Binding-site contacts:
Ligand atom CZ contacts residue GLY174 of chain 1.C at 3.5 Å.
Ligand atom OD1 contacts residue HIS175 of chain 1.C at 3.3 Å.
Ligand atom O contacts residue MET362 of chain 1.C at 3.4 Å.
Ligand atom CD1 contacts residue THR172 of chain 1.C at 3.7 Å.
Ligand atom CG contacts residue HIS175 of chain 1.C at 3.4 Å.
Ligand atom CD1 contacts residue MET364 of chain 1.C at 3.4 Å (hydrophobic).
Ligand atom N contacts residue GLY174 of chain 1.C at 2.7 Å (h-bond).
Ligand atom O contacts residue MET364 of chain 1.C at 3.2 Å.
Ligand atom CB contacts residue GLY174 of chain 1.C at 3.5 Å.
Ligand atom OD2 contacts residue GLY174 of chain 1.C at 3.5 Å (h-bond).
Ligand atom O contacts residue ARG365 of chain 1.C at 3.3 Å (salt-bridge).
Ligand atom CD1 contacts residue HIS175 of chain 1.C at 3.7 Å.
Ligand atom CA contacts residue PRO363 of chain 1.C at 3.7 Å (hydrophobic).
Ligand atom CB contacts residue PRO363 of chain 1.C at 3.3 Å (hydrophobic).
Ligand atom CD1 contacts residue PRO363 of chain 1.C at 3.6 Å (hydrophobic).
Ligand atom CB contacts residue MET362 of chain 1.C at 3.6 Å (hydrophobic).
Ligand atom O contacts residue MET362 of chain 1.C at 3.5 Å.
Ligand atom C contacts residue GLY174 of chain 1.C at 3.6 Å.
Ligand atom CG contacts residue HIS175 of chain 1.C at 3.6 Å.
Ligand atom CD1 contacts residue ARG176 of chain 1.C at 3.5 Å.
Ligand atom CG contacts residue HIS175 of chain 1.C at 3.5 Å.
Ligand atom CE2 contacts residue THR172 of chain 1.C at 3.5 Å.
Ligand atom CZ contacts residue THR172 of chain 1.C at 3.5 Å.
Ligand atom CD1 contacts residue LEU177 of chain 1.C at 3.7 Å (hydrophobic).
Ligand atom CD1 contacts residue VAL344 of chain 1.C at 3.7 Å (hydrophobic).
Ligand atom CA contacts residue GLY174 of chain 1.C at 3.5 Å.
Ligand atom CG contacts residue PRO363 of chain 1.C at 3.6 Å (hydrophobic).
Ligand atom C contacts residue MET362 of chain 1.C at 3.6 Å (hydrophobic).
Ligand atom C contacts residue MET364 of chain 1.C at 3.5 Å (hydrophobic).
Ligand atom OD2 contacts residue ARG152 of chain 1.C at 3.7 Å.
Ligand atom CA contacts residue GLY174 of chain 1.C at 3.6 Å.
Ligand atom OE1 contacts residue MET362 of chain 1.C at 3.1 Å (h-bond).
Ligand atom C contacts residue MET362 of chain 1.C at 3.5 Å (hydrophobic).
Ligand atom CD2 contacts residue VAL360 of chain 1.C at 3.7 Å (hydrophobic).
Ligand atom N contacts residue MET364 of chain 1.C at 3.7 Å.
Ligand atom CZ contacts residue PRO242 of chain 1.C at 3.5 Å (hydrophobic).
Ligand atom O contacts residue HIS175 of chain 1.C at 3.3 Å (h-bond).
Ligand atom OE1 contacts residue PRO363 of chain 1.C at 3.4 Å (h-bond).
Ligand atom N contacts residue PRO363 of chain 1.C at 3.1 Å (h-bond).
Ligand atom OD2 contacts residue HIS175 of chain 1.C at 3.4 Å.

Sequence of chain 1.C:
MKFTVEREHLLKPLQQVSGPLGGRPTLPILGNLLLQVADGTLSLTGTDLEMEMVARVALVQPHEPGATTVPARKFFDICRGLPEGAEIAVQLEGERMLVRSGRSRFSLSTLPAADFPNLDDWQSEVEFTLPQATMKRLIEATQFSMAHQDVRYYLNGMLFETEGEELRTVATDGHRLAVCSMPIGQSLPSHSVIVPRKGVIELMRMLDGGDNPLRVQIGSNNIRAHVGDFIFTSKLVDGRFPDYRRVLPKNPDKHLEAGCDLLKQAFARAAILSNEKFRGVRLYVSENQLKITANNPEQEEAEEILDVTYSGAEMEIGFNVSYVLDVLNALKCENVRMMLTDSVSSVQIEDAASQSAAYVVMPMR

This small molecule binds to this protein.
Small molecule (SMILES): CC(=O)N[C@@H](CCC(N)=O)C(=O)N[C@@H](CC(C)C)C(=O)N[C@@H](CC(=O)O)C(=O)N[C@@H](CC(C)C)C(=O)N[C@@H](Cc1ccccc1)C(=O)O